Binding-site contacts:
Ligand atom C4 contacts residue SER198 of chain 5.B at 4.0 Å.
Ligand atom O5 contacts residue ASN111 of chain 5.B at 2.3 Å (h-bond).
Ligand atom O6 contacts residue ARG229 of chain 5.B at 3.8 Å.
Ligand atom C8 contacts residue ILE136 of chain 5.B at 3.8 Å (hydrophobic).
Ligand atom C5 contacts residue THR113 of chain 5.B at 3.8 Å.
Ligand atom O4 contacts residue ARG229 of chain 5.B at 3.6 Å.
Ligand atom C3 contacts residue SER198 of chain 5.B at 4.2 Å.
Ligand atom C8 contacts residue ARG135 of chain 5.B at 3.5 Å.
Ligand atom C5 contacts residue LEU213 of chain 5.B at 4.1 Å (hydrophobic).
Ligand atom O7 contacts residue ARG135 of chain 5.B at 3.6 Å (salt-bridge).
Ligand atom C7 contacts residue ASN111 of chain 5.B at 3.4 Å.
Ligand atom O4 contacts residue ASP138 of chain 5.B at 4.1 Å.
Ligand atom C3 contacts residue ASP138 of chain 5.B at 3.6 Å.
Ligand atom C5 contacts residue ASN111 of chain 5.B at 3.7 Å.
Ligand atom N2 contacts residue ILE136 of chain 5.B at 3.9 Å.
Ligand atom O7 contacts residue SER198 of chain 5.B at 3.9 Å.
Ligand atom C1 contacts residue ILE112 of chain 5.B at 4.2 Å (hydrophobic).
Ligand atom C1 contacts residue LEU213 of chain 5.B at 4.2 Å (hydrophobic).
Ligand atom O5 contacts residue LEU213 of chain 5.B at 3.3 Å.
Ligand atom C7 contacts residue ILE136 of chain 5.B at 3.9 Å (hydrophobic).
Ligand atom N2 contacts residue ASP138 of chain 5.B at 3.6 Å (salt-bridge).
Ligand atom O5 contacts residue THR113 of chain 5.B at 4.0 Å.
Ligand atom C6 contacts residue ARG229 of chain 5.B at 3.4 Å.
Ligand atom C7 contacts residue ARG135 of chain 5.B at 3.9 Å.
Ligand atom O3 contacts residue ASP138 of chain 5.B at 2.9 Å (salt-bridge).
Ligand atom C5 contacts residue ARG229 of chain 5.B at 4.2 Å.
Ligand atom C8 contacts residue LEU137 of chain 5.B at 4.0 Å (hydrophobic).
Ligand atom C8 contacts residue SER134 of chain 5.B at 3.3 Å.
Ligand atom C6 contacts residue LEU213 of chain 5.B at 3.6 Å (hydrophobic).
Ligand atom C2 contacts residue SER198 of chain 5.B at 3.7 Å.
Ligand atom C6 contacts residue THR113 of chain 5.B at 3.8 Å.
Ligand atom C3 contacts residue ASN111 of chain 5.B at 3.7 Å.
Ligand atom C8 contacts residue ASP138 of chain 5.B at 4.0 Å.
Ligand atom C4 contacts residue ASN111 of chain 5.B at 4.2 Å.
Ligand atom N2 contacts residue ASN111 of chain 5.B at 3.0 Å (h-bond).
Ligand atom C2 contacts residue ASN111 of chain 5.B at 2.5 Å.
Ligand atom C1 contacts residue ASN111 of chain 5.B at 1.4 Å.
Ligand atom O6 contacts residue THR113 of chain 5.B at 3.3 Å.
Ligand atom O7 contacts residue ASN111 of chain 5.B at 3.1 Å (h-bond).
Ligand atom C4 contacts residue ARG229 of chain 5.B at 3.7 Å.

Sequence of chain 5.B:
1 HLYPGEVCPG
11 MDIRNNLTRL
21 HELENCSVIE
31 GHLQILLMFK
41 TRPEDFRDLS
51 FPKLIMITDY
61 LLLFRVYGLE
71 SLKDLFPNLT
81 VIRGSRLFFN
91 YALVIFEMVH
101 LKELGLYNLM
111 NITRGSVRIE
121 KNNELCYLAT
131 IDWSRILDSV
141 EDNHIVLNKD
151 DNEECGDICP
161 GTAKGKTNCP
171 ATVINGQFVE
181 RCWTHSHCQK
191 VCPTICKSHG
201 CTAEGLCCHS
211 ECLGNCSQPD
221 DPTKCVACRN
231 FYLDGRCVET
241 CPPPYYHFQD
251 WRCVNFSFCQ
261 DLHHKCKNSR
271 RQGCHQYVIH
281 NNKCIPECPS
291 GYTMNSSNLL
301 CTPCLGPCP

The small molecule below binds the protein below.
Small molecule (SMILES): CC(=O)N[C@@H]1[C@@H](O)[C@H](O)[C@@H](CO)O[C@H]1O